The protein below binds the small molecule below.
Small molecule (SMILES): CC(=O)N[C@@H]1[C@@H](O)[C@H](O)[C@@H](CO)O[C@H]1O

Binding-site contacts:
Ligand atom O5 contacts residue ASN57 of chain 1.E at 2.4 Å (h-bond).
Ligand atom C6 contacts residue PHE88 of chain 1.E at 4.5 Å (hydrophobic).
Ligand atom O7 contacts residue ARG56 of chain 1.E at 4.4 Å.
Ligand atom C3 contacts residue ASN57 of chain 1.E at 3.6 Å.
Ligand atom C1 contacts residue ASN57 of chain 1.E at 1.4 Å.
Ligand atom N2 contacts residue ASN57 of chain 1.E at 2.8 Å (h-bond).
Ligand atom C8 contacts residue ARG56 of chain 1.E at 3.9 Å.
Ligand atom C5 contacts residue PHE88 of chain 1.E at 4.4 Å (hydrophobic).
Ligand atom C7 contacts residue ARG56 of chain 1.E at 4.2 Å.
Ligand atom C5 contacts residue ASN57 of chain 1.E at 3.0 Å.
Ligand atom O5 contacts residue PHE88 of chain 1.E at 3.7 Å.
Ligand atom O4 contacts residue ASN57 of chain 1.E at 4.0 Å.
Ligand atom C7 contacts residue ASN57 of chain 1.E at 4.0 Å.
Ligand atom C1 contacts residue PHE88 of chain 1.E at 4.1 Å (hydrophobic).
Ligand atom C4 contacts residue ASN57 of chain 1.E at 3.7 Å.
Ligand atom C6 contacts residue ASN57 of chain 1.E at 4.3 Å.
Ligand atom C2 contacts residue ASN57 of chain 1.E at 2.6 Å.

Sequence of chain 1.E:
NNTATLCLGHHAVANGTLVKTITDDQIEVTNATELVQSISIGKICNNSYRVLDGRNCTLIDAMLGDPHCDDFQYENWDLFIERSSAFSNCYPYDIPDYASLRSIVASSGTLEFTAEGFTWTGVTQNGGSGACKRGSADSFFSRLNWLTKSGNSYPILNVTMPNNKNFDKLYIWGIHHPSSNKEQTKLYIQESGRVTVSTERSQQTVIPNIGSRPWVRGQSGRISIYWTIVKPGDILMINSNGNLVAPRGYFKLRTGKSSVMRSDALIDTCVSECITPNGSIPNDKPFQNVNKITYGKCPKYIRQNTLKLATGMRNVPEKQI